Sequence of chain 1.B:
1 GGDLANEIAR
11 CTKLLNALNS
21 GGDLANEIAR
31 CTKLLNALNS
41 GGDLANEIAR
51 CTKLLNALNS

A protein and the small-molecule ligand that binds it are described below.
Small molecule (SMILES): O=C(O)c1cc(C(=O)O)cc(C(=O)O)c1

Binding-site contacts:
Ligand atom C3A contacts residue CYS31 of chain 1.B at 1.9 Å (hydrophobic).
Ligand atom C1 contacts residue CYS51 of chain 1.B at 2.7 Å (hydrophobic).
Ligand atom C3A contacts residue LEU35 of chain 1.B at 3.8 Å (hydrophobic).
Ligand atom C1A contacts residue CYS51 of chain 1.B at 1.8 Å (hydrophobic).
Ligand atom C3A contacts residue THR12 of chain 1.B at 3.2 Å.
Ligand atom C4 contacts residue ILE8 of chain 1.B at 4.5 Å (hydrophobic).
Ligand atom C5A contacts residue THR12 of chain 1.B at 4.4 Å.
Ligand atom C5A contacts residue LEU15 of chain 1.B at 3.6 Å (hydrophobic).
Ligand atom C5 contacts residue LEU55 of chain 1.B at 4.4 Å (hydrophobic).
Ligand atom C3 contacts residue THR12 of chain 1.B at 4.1 Å.
Ligand atom C4 contacts residue CYS31 of chain 1.B at 3.3 Å (hydrophobic).
Ligand atom C5A contacts residue LEU58 of chain 1.B at 4.1 Å (hydrophobic).
Ligand atom C5A contacts residue CYS11 of chain 1.B at 1.9 Å (hydrophobic).
Ligand atom C4 contacts residue THR12 of chain 1.B at 3.8 Å.
Ligand atom C5 contacts residue THR12 of chain 1.B at 4.5 Å.
Ligand atom C1A contacts residue LEU55 of chain 1.B at 3.5 Å (hydrophobic).
Ligand atom C2 contacts residue LEU34 of chain 1.B at 3.9 Å (hydrophobic).
Ligand atom C5 contacts residue CYS11 of chain 1.B at 2.8 Å (hydrophobic).
Ligand atom C1 contacts residue LEU55 of chain 1.B at 3.8 Å (hydrophobic).
Ligand atom C6 contacts residue LEU55 of chain 1.B at 3.8 Å (hydrophobic).
Ligand atom C1 contacts residue LEU34 of chain 1.B at 4.4 Å (hydrophobic).
Ligand atom C2 contacts residue CYS31 of chain 1.B at 3.7 Å (hydrophobic).
Ligand atom C6 contacts residue CYS11 of chain 1.B at 3.4 Å (hydrophobic).
Ligand atom C6 contacts residue CYS51 of chain 1.B at 3.7 Å (hydrophobic).
Ligand atom C2 contacts residue CYS51 of chain 1.B at 3.2 Å (hydrophobic).
Ligand atom C4 contacts residue LEU15 of chain 1.B at 3.7 Å (hydrophobic).
Ligand atom C6 contacts residue LEU54 of chain 1.B at 3.9 Å (hydrophobic).
Ligand atom C3 contacts residue CYS31 of chain 1.B at 2.8 Å (hydrophobic).
Ligand atom C5 contacts residue LEU15 of chain 1.B at 3.8 Å (hydrophobic).
Ligand atom C4 contacts residue CYS11 of chain 1.B at 3.6 Å (hydrophobic).
Ligand atom C1A contacts residue LEU34 of chain 1.B at 4.0 Å (hydrophobic).